This small molecule binds to this protein.
Small molecule (SMILES): CC(=O)N[C@H]1[C@H](O[C@H]2[C@H](O)[C@@H](NC(C)=O)CO[C@@H]2CO)O[C@H](CO)[C@@H](O)[C@@H]1O

Sequence of chain 1.A:
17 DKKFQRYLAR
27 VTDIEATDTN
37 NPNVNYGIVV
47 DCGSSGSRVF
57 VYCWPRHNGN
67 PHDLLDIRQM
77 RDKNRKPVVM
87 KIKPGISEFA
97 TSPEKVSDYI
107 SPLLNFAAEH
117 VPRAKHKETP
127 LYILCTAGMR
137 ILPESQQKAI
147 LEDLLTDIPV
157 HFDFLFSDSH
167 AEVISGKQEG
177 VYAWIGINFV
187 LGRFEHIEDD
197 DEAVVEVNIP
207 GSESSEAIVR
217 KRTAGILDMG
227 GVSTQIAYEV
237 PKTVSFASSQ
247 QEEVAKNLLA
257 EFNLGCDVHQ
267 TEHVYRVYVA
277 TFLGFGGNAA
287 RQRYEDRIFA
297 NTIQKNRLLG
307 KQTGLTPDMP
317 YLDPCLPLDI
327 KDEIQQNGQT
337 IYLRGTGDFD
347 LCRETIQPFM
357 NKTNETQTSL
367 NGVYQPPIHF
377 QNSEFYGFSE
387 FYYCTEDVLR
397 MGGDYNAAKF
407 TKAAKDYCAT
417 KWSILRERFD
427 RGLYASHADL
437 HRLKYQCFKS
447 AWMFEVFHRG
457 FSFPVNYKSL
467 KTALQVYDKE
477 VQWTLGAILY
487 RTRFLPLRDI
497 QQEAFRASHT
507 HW

Binding-site contacts:
Ligand atom N2 contacts residue PHE281 of chain 1.A at 4.3 Å.
Ligand atom O6 contacts residue ASN357 of chain 1.A at 4.3 Å.
Ligand atom C1 contacts residue ASN357 of chain 1.A at 1.4 Å.
Ligand atom O7 contacts residue PHE281 of chain 1.A at 3.7 Å.
Ligand atom C3 contacts residue ASN357 of chain 1.A at 3.8 Å.
Ligand atom O7 contacts residue ASN367 of chain 1.A at 3.4 Å (h-bond).
Ligand atom C7 contacts residue ASN367 of chain 1.A at 4.4 Å.
Ligand atom O7 contacts residue ASN357 of chain 1.A at 3.9 Å.
Ligand atom C1 contacts residue ARG289 of chain 1.A at 4.0 Å.
Ligand atom C7 contacts residue ASN357 of chain 1.A at 3.7 Å.
Ligand atom O5 contacts residue ASN357 of chain 1.A at 2.2 Å (h-bond).
Ligand atom N2 contacts residue ARG289 of chain 1.A at 3.7 Å.
Ligand atom C5 contacts residue ASN357 of chain 1.A at 3.6 Å.
Ligand atom C2 contacts residue ASN367 of chain 1.A at 4.2 Å.
Ligand atom O7 contacts residue LEU279 of chain 1.A at 4.4 Å.
Ligand atom C2 contacts residue ASN357 of chain 1.A at 2.5 Å.
Ligand atom C8 contacts residue LEU279 of chain 1.A at 3.4 Å (hydrophobic).
Ligand atom C4 contacts residue ASN357 of chain 1.A at 4.2 Å.
Ligand atom C8 contacts residue PHE281 of chain 1.A at 3.2 Å (hydrophobic).
Ligand atom C2 contacts residue ARG289 of chain 1.A at 4.5 Å.
Ligand atom C8 contacts residue GLY280 of chain 1.A at 3.9 Å.
Ligand atom C7 contacts residue PHE281 of chain 1.A at 3.6 Å (hydrophobic).
Ligand atom C7 contacts residue LEU279 of chain 1.A at 4.4 Å (hydrophobic).
Ligand atom C1 contacts residue ASN367 of chain 1.A at 4.1 Å.
Ligand atom N2 contacts residue ASN357 of chain 1.A at 3.0 Å (h-bond).
Ligand atom O5 contacts residue ASN367 of chain 1.A at 4.5 Å.
Ligand atom C8 contacts residue ARG289 of chain 1.A at 3.8 Å.
Ligand atom C7 contacts residue ARG289 of chain 1.A at 4.3 Å.